Sequence of chain 1.FA:
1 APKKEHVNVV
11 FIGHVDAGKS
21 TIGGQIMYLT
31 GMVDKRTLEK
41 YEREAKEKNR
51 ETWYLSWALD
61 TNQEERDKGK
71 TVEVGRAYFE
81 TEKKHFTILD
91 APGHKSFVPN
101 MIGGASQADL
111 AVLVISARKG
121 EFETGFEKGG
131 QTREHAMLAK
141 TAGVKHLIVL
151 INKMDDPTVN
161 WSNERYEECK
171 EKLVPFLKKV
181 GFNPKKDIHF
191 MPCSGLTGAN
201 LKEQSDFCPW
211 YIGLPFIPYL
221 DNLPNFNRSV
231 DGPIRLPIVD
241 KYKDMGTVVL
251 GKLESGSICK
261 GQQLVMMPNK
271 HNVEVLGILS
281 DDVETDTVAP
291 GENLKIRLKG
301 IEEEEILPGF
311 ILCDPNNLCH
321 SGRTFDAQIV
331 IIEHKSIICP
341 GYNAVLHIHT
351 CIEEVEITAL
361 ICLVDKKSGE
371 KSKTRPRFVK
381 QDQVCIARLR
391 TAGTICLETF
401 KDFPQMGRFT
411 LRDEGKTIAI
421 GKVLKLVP

A small-molecule ligand and the protein it binds are described below.
Small molecule (SMILES): Nc1nc2c(ncn2[C@@H]2O[C@H](CO[P](=O)(O)O[P](=O)(O)CP(=O)(O)O)[C@@H](O)[C@H]2O)c(=O)[nH]1

Binding-site contacts:
Ligand atom O1B contacts residue LYS19 of chain 1.FA at 2.0 Å (salt-bridge).
Ligand atom O3G contacts residue LYS70 of chain 1.FA at 3.4 Å.
Ligand atom C6 contacts residue ASP155 of chain 1.FA at 3.3 Å.
Ligand atom O6 contacts residue GLY195 of chain 1.FA at 2.5 Å (h-bond).
Ligand atom C2 contacts residue ASP156 of chain 1.FA at 3.0 Å.
Ligand atom O1B contacts residue ASP16 of chain 1.FA at 3.4 Å.
Ligand atom N1 contacts residue ASP155 of chain 1.FA at 3.1 Å (salt-bridge).
Ligand atom O1A contacts residue THR21 of chain 1.FA at 3.2 Å (h-bond).
Ligand atom O1B contacts residue HIS14 of chain 1.FA at 3.0 Å (h-bond).
Ligand atom C5' contacts residue GLY18 of chain 1.FA at 3.4 Å.
Ligand atom C2 contacts residue ARG118 of chain 1.FA at 3.2 Å.
Ligand atom O5' contacts residue GLY18 of chain 1.FA at 2.8 Å (h-bond).
Ligand atom O1B contacts residue ALA17 of chain 1.FA at 3.0 Å (h-bond).
Ligand atom O3A contacts residue GLY18 of chain 1.FA at 2.5 Å (h-bond).
Ligand atom C8 contacts residue ASN152 of chain 1.FA at 3.3 Å.
Ligand atom N7 contacts residue GLY195 of chain 1.FA at 2.9 Å (h-bond).
Ligand atom O3A contacts residue ASP16 of chain 1.FA at 3.0 Å.
Ligand atom O2G contacts residue SER20 of chain 1.FA at 2.0 Å (h-bond).
Ligand atom O3A contacts residue ALA17 of chain 1.FA at 3.0 Å.
Ligand atom N2 contacts residue ASP156 of chain 1.FA at 2.2 Å (salt-bridge).
Ligand atom PB contacts residue LYS19 of chain 1.FA at 3.3 Å.
Ligand atom O2B contacts residue SER20 of chain 1.FA at 3.3 Å (h-bond).
Ligand atom PA contacts residue ASP16 of chain 1.FA at 3.2 Å.
Ligand atom O5' contacts residue ASP16 of chain 1.FA at 3.4 Å (salt-bridge).
Ligand atom O3G contacts residue THR71 of chain 1.FA at 2.4 Å (h-bond).
Ligand atom O2B contacts residue LYS19 of chain 1.FA at 3.1 Å (salt-bridge).
Ligand atom O6 contacts residue SER194 of chain 1.FA at 3.1 Å.
Ligand atom O6 contacts residue ASP155 of chain 1.FA at 2.7 Å (salt-bridge).
Ligand atom N2 contacts residue ARG118 of chain 1.FA at 2.6 Å (salt-bridge).
Ligand atom O2A contacts residue TRP53 of chain 1.FA at 2.8 Å.
Ligand atom O1G contacts residue THR71 of chain 1.FA at 2.9 Å.
Ligand atom C6 contacts residue GLY195 of chain 1.FA at 3.3 Å.
Ligand atom N7 contacts residue ASN152 of chain 1.FA at 3.1 Å (h-bond).
Ligand atom C5 contacts residue GLY195 of chain 1.FA at 3.3 Å.
Ligand atom O2A contacts residue ASP16 of chain 1.FA at 2.5 Å (salt-bridge).
Ligand atom N1 contacts residue ASP156 of chain 1.FA at 2.8 Å (salt-bridge).
Ligand atom O1A contacts residue SER20 of chain 1.FA at 2.8 Å (h-bond).
Ligand atom O1A contacts residue GLY18 of chain 1.FA at 3.1 Å.
Ligand atom PG contacts residue SER20 of chain 1.FA at 3.3 Å.
Ligand atom PA contacts residue GLY18 of chain 1.FA at 3.1 Å.